Binding-site contacts:
Ligand atom C14 contacts residue THR88 of chain 1.D at 3.9 Å.
Ligand atom C12 contacts residue CYS87 of chain 1.D at 4.0 Å (hydrophobic).
Ligand atom C7 contacts residue LEU80 of chain 1.D at 3.9 Å (hydrophobic).
Ligand atom C11 contacts residue CYS87 of chain 1.D at 3.5 Å (hydrophobic).
Ligand atom N1 contacts residue PHE288 of chain 1.D at 4.1 Å.
Ligand atom C2 contacts residue GLU292 of chain 1.D at 3.1 Å.
Ligand atom C17 contacts residue GLU292 of chain 1.D at 3.8 Å.
Ligand atom C15 contacts residue PHE289 of chain 1.D at 3.8 Å (hydrophobic).
Ligand atom C10 contacts residue ASP83 of chain 1.D at 3.4 Å.
Ligand atom C1 contacts residue ASP83 of chain 1.D at 3.1 Å.
Ligand atom C6 contacts residue LEU80 of chain 1.D at 3.6 Å (hydrophobic).
Ligand atom C16 contacts residue ALA171 of chain 1.D at 3.8 Å (hydrophobic).
Ligand atom C3 contacts residue MET84 of chain 1.D at 4.1 Å (hydrophobic).
Ligand atom C9 contacts residue MET84 of chain 1.D at 4.1 Å (hydrophobic).
Ligand atom C13 contacts residue GLU292 of chain 1.D at 3.9 Å.
Ligand atom C5 contacts residue MET84 of chain 1.D at 3.3 Å (hydrophobic).
Ligand atom C11 contacts residue ASP83 of chain 1.D at 3.3 Å.
Ligand atom C10 contacts residue TYR315 of chain 1.D at 3.9 Å (hydrophobic).
Ligand atom C14 contacts residue PHE289 of chain 1.D at 3.8 Å (hydrophobic).
Ligand atom C10 contacts residue THR311 of chain 1.D at 3.5 Å.
Ligand atom C16 contacts residue PHE289 of chain 1.D at 4.0 Å (hydrophobic).
Ligand atom C1 contacts residue PHE288 of chain 1.D at 4.0 Å (hydrophobic).
Ligand atom C4 contacts residue MET84 of chain 1.D at 3.6 Å (hydrophobic).
Ligand atom C18 contacts residue GLU292 of chain 1.D at 3.5 Å.
Ligand atom C4 contacts residue ILE156 of chain 1.D at 3.5 Å (hydrophobic).
Ligand atom C7 contacts residue MET84 of chain 1.D at 3.7 Å (hydrophobic).
Ligand atom C16 contacts residue SER167 of chain 1.D at 3.8 Å.
Ligand atom C8 contacts residue MET84 of chain 1.D at 3.7 Å (hydrophobic).
Ligand atom C9 contacts residue ASP83 of chain 1.D at 4.1 Å.
Ligand atom N2 contacts residue GLU292 of chain 1.D at 3.9 Å.
Ligand atom C10 contacts residue PHE288 of chain 1.D at 3.4 Å (hydrophobic).
Ligand atom C15 contacts residue THR88 of chain 1.D at 3.3 Å.
Ligand atom C5 contacts residue ILE156 of chain 1.D at 3.5 Å (hydrophobic).
Ligand atom C3 contacts residue ILE156 of chain 1.D at 4.1 Å (hydrophobic).
Ligand atom N2 contacts residue PHE288 of chain 1.D at 3.6 Å.
Ligand atom C15 contacts residue ALA171 of chain 1.D at 3.5 Å (hydrophobic).
Ligand atom C12 contacts residue PHE288 of chain 1.D at 3.4 Å (hydrophobic).
Ligand atom C6 contacts residue MET84 of chain 1.D at 3.7 Å (hydrophobic).
Ligand atom N1 contacts residue TYR315 of chain 1.D at 4.2 Å.
Ligand atom N1 contacts residue ASP83 of chain 1.D at 2.5 Å (salt-bridge).

This protein binds this small molecule.
Small molecule (SMILES): CN1CCN2c3ccccc3Cc3ccccc3[C@H]2C1

Sequence of chain 1.D:
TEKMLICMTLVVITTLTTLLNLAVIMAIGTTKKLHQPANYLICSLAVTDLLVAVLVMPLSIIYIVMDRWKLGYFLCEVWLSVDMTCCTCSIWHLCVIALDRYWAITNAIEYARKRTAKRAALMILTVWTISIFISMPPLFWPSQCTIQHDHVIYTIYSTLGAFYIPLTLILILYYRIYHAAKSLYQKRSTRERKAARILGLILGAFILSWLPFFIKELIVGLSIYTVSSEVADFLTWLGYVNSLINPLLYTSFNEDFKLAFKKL